Sequence of chain 1.A:
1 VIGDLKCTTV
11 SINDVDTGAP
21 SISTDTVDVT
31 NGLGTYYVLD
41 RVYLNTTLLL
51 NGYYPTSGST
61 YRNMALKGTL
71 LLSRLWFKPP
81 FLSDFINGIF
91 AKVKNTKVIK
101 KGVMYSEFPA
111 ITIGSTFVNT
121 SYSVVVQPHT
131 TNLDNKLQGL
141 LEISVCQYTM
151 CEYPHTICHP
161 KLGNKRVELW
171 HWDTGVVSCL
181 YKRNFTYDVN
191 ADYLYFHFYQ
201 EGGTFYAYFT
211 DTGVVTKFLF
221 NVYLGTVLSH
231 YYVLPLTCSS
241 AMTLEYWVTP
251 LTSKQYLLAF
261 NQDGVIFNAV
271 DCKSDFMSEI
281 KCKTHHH

Binding-site contacts:
Ligand atom C2 contacts residue GLU142 of chain 1.A at 3.7 Å.
Ligand atom C7 contacts residue GLU142 of chain 1.A at 3.9 Å.
Ligand atom C7 contacts residue HIS129 of chain 1.A at 4.3 Å.
Ligand atom O5 contacts residue ASN184 of chain 1.A at 2.3 Å (h-bond).
Ligand atom O7 contacts residue HIS129 of chain 1.A at 3.8 Å.
Ligand atom C8 contacts residue HIS129 of chain 1.A at 3.8 Å.
Ligand atom C3 contacts residue GLU142 of chain 1.A at 3.5 Å.
Ligand atom N2 contacts residue ASN184 of chain 1.A at 3.0 Å (h-bond).
Ligand atom C3 contacts residue ASN184 of chain 1.A at 3.8 Å.
Ligand atom O5 contacts residue LEU140 of chain 1.A at 3.8 Å.
Ligand atom C7 contacts residue ASN184 of chain 1.A at 3.5 Å.
Ligand atom N2 contacts residue GLU142 of chain 1.A at 2.9 Å (salt-bridge).
Ligand atom C1 contacts residue GLU142 of chain 1.A at 4.1 Å.
Ligand atom O7 contacts residue ASN184 of chain 1.A at 3.6 Å.
Ligand atom C5 contacts residue ASN184 of chain 1.A at 3.6 Å.
Ligand atom C5 contacts residue HIS129 of chain 1.A at 4.3 Å.
Ligand atom C8 contacts residue ARG183 of chain 1.A at 3.7 Å.
Ligand atom C1 contacts residue ASN184 of chain 1.A at 1.4 Å.
Ligand atom C2 contacts residue ASN184 of chain 1.A at 2.5 Å.
Ligand atom C7 contacts residue ARG183 of chain 1.A at 4.5 Å.
Ligand atom C8 contacts residue GLU142 of chain 1.A at 3.9 Å.
Ligand atom O3 contacts residue GLU142 of chain 1.A at 4.1 Å.
Ligand atom C4 contacts residue ASN184 of chain 1.A at 4.3 Å.
Ligand atom C8 contacts residue LYS182 of chain 1.A at 4.0 Å.
Ligand atom C8 contacts residue ASN184 of chain 1.A at 4.4 Å.
Ligand atom C5 contacts residue GLU142 of chain 1.A at 4.5 Å.

This protein binds this small molecule.
Small molecule (SMILES): CC(=O)N[C@H]1[C@H](O[C@H]2[C@H](O)[C@@H](NC(C)=O)CO[C@@H]2CO)O[C@H](CO)[C@@H](O)[C@@H]1O